Sequence of chain 1.C:
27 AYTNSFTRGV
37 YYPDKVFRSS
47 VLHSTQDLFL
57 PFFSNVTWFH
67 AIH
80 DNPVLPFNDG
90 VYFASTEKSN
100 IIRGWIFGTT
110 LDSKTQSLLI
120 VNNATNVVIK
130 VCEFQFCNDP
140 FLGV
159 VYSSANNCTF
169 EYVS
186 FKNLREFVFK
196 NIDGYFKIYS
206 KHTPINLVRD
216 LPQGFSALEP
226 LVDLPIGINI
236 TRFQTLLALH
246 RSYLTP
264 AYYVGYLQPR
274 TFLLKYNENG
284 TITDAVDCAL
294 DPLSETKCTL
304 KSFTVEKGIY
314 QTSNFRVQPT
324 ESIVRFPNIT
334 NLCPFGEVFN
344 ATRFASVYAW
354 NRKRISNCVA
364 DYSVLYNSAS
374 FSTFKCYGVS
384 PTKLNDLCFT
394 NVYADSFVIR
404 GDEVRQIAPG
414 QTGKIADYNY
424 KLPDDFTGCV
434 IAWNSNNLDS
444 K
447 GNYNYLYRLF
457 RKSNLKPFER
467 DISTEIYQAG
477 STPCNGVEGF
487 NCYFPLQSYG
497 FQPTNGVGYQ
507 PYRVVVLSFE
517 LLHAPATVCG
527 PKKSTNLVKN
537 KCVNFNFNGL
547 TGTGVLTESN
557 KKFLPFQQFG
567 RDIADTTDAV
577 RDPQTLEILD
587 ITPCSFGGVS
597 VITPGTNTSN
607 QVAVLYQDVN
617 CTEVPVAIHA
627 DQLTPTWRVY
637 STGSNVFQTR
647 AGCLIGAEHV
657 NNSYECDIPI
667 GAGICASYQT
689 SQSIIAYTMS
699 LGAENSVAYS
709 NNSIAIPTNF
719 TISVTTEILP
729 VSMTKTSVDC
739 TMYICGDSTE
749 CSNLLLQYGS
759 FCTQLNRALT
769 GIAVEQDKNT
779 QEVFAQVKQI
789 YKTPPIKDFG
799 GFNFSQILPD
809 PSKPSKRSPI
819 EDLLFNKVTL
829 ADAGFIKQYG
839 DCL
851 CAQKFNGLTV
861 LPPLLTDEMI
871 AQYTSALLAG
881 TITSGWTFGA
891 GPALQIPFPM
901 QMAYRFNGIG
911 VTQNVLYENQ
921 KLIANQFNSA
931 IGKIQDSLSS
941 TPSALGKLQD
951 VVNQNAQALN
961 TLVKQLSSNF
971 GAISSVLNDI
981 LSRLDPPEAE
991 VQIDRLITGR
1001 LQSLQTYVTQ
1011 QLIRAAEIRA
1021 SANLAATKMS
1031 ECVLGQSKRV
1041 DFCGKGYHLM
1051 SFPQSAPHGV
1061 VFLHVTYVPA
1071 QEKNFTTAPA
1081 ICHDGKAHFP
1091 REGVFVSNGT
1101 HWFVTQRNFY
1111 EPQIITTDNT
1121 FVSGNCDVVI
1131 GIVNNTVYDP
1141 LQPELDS

This protein binds this small molecule.
Small molecule (SMILES): CC(=O)N[C@@H]1[C@@H](O)[C@H](O)[C@@H](CO)O[C@H]1O

Binding-site contacts:
Ligand atom O6 contacts residue ASN282 of chain 1.C at 3.6 Å.
Ligand atom O7 contacts residue ASN280 of chain 1.C at 3.4 Å (h-bond).
Ligand atom C2 contacts residue ASN282 of chain 1.C at 2.4 Å.
Ligand atom C6 contacts residue ASN282 of chain 1.C at 4.3 Å.
Ligand atom C1 contacts residue GLU281 of chain 1.C at 3.4 Å.
Ligand atom C5 contacts residue ASN282 of chain 1.C at 3.7 Å.
Ligand atom C8 contacts residue ASN282 of chain 1.C at 3.8 Å.
Ligand atom C1 contacts residue ASN282 of chain 1.C at 1.4 Å.
Ligand atom O5 contacts residue ASN282 of chain 1.C at 2.4 Å (h-bond).
Ligand atom C7 contacts residue ASN280 of chain 1.C at 3.7 Å.
Ligand atom C3 contacts residue ASN282 of chain 1.C at 3.8 Å.
Ligand atom C7 contacts residue ASN282 of chain 1.C at 3.5 Å.
Ligand atom C8 contacts residue ASN280 of chain 1.C at 4.2 Å.
Ligand atom N2 contacts residue ASN280 of chain 1.C at 4.2 Å.
Ligand atom O7 contacts residue ASN282 of chain 1.C at 4.3 Å.
Ligand atom C4 contacts residue ASN282 of chain 1.C at 4.3 Å.
Ligand atom N2 contacts residue ASN282 of chain 1.C at 2.8 Å (h-bond).
Ligand atom C5 contacts residue GLU281 of chain 1.C at 4.1 Å.
Ligand atom O5 contacts residue GLU281 of chain 1.C at 3.4 Å (salt-bridge).